Binding-site contacts:
Ligand atom C21 contacts residue PHE21 of chain 1.B at 3.6 Å (hydrophobic).
Ligand atom C22 contacts residue PHE26 of chain 1.B at 3.4 Å (hydrophobic).
Ligand atom C29 contacts residue ALA18 of chain 1.A at 3.6 Å (hydrophobic).
Ligand atom C2 contacts residue TYR100 of chain 1.B at 3.7 Å (hydrophobic).
Ligand atom C29 contacts residue GLY128 of chain 1.B at 3.5 Å.
Ligand atom C31 contacts residue ILE29 of chain 1.B at 3.7 Å (hydrophobic).
Ligand atom O36 contacts residue MET204 of chain 1.B at 3.4 Å.
Ligand atom C26 contacts residue SER85 of chain 1.A at 3.6 Å.
Ligand atom C31 contacts residue ASP38 of chain 1.A at 3.6 Å.
Ligand atom C7 contacts residue ASP126 of chain 1.B at 3.4 Å.
Ligand atom N19 contacts residue GLY40 of chain 1.A at 3.6 Å.
Ligand atom C35 contacts residue MET204 of chain 1.B at 3.5 Å (hydrophobic).
Ligand atom O33 contacts residue ACT1 of chain 1.I at 3.3 Å.
Ligand atom N19 contacts residue ASP126 of chain 1.B at 2.8 Å (salt-bridge).
Ligand atom C32 contacts residue TYR83 of chain 1.A at 3.5 Å (hydrophobic).
Ligand atom C30 contacts residue THR20 of chain 1.B at 3.4 Å.
Ligand atom N19 contacts residue ASP38 of chain 1.A at 2.8 Å (salt-bridge).
Ligand atom C3 contacts residue ILE124 of chain 1.B at 3.6 Å (hydrophobic).
Ligand atom O33 contacts residue TYR83 of chain 1.A at 3.4 Å.
Ligand atom N11 contacts residue THR129 of chain 1.B at 3.0 Å (h-bond).
Ligand atom C2 contacts residue ILE124 of chain 1.B at 3.4 Å (hydrophobic).
Ligand atom C3 contacts residue TYR100 of chain 1.B at 3.6 Å (hydrophobic).
Ligand atom C18 contacts residue GLY128 of chain 1.B at 3.7 Å.
Ligand atom C34 contacts residue ILE206 of chain 1.B at 3.5 Å (hydrophobic).
Ligand atom C18 contacts residue ASP38 of chain 1.A at 3.4 Å.
Ligand atom C7 contacts residue THR129 of chain 1.B at 3.4 Å.
Ligand atom O10 contacts residue GLY84 of chain 1.A at 3.0 Å (h-bond).
Ligand atom O27 contacts residue PHE26 of chain 1.B at 3.6 Å.
Ligand atom C23 contacts residue PHE26 of chain 1.B at 3.6 Å (hydrophobic).
Ligand atom O28 contacts residue ACT1 of chain 1.I at 3.1 Å (h-bond).
Ligand atom C9 contacts residue THR129 of chain 1.B at 3.6 Å.
Ligand atom N20 contacts residue GLY128 of chain 1.B at 3.5 Å (h-bond).
Ligand atom C32 contacts residue ASP38 of chain 1.A at 3.6 Å.
Ligand atom O33 contacts residue SER85 of chain 1.A at 3.6 Å.
Ligand atom C24 contacts residue GLY128 of chain 1.B at 3.7 Å.
Ligand atom C18 contacts residue ASP126 of chain 1.B at 3.7 Å.
Ligand atom C16 contacts residue GLY84 of chain 1.A at 3.6 Å.
Ligand atom C23 contacts residue ACT1 of chain 1.I at 3.3 Å.
Ligand atom C29 contacts residue ACT1 of chain 1.I at 3.4 Å.
Ligand atom N20 contacts residue ASP38 of chain 1.A at 2.7 Å (salt-bridge).

Sequence of chain 1.B:
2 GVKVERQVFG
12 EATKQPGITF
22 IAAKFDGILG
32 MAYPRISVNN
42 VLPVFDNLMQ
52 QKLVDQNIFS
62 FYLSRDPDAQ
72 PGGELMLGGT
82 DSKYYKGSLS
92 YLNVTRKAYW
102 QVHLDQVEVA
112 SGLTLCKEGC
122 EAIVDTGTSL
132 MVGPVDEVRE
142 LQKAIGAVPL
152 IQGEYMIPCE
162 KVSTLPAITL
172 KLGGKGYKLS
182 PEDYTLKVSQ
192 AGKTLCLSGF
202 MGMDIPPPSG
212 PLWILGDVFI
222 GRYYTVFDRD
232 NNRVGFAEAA

Sequence of chain 1.A:
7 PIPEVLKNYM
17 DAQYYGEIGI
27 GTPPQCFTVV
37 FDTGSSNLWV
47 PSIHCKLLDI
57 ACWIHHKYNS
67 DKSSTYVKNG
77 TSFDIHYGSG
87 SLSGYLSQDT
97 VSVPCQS

The protein below binds the small molecule below.
Small molecule (SMILES): [H]/N=C(/NC(=O)Cc1ccc(OC)c(OC)c1)N[C@H](Cc1ccccc1)C(=O)NCc1ccc(OC)c(OC)c1